Binding-site contacts:
Ligand atom O51 contacts residue LYS127 of chain 1.D at 3.2 Å (salt-bridge).
Ligand atom N3 contacts residue SM1 of chain 1.U at 2.9 Å (h-bond).
Ligand atom O10 contacts residue LYS136 of chain 1.D at 3.5 Å (salt-bridge).
Ligand atom O48 contacts residue SM1 of chain 1.U at 2.0 Å (h-bond).
Ligand atom O49 contacts residue LYS127 of chain 1.D at 3.0 Å (salt-bridge).
Ligand atom C25 contacts residue LYS127 of chain 1.D at 3.6 Å.
Ligand atom O47 contacts residue TRP81 of chain 1.D at 3.5 Å.
Ligand atom C38 contacts residue SER70 of chain 1.D at 3.5 Å.
Ligand atom N45 contacts residue SM1 of chain 1.U at 3.1 Å (h-bond).
Ligand atom O47 contacts residue SM1 of chain 1.U at 2.5 Å (h-bond).
Ligand atom O9 contacts residue TYR108 of chain 1.D at 2.5 Å (h-bond).
Ligand atom C33 contacts residue TRP81 of chain 1.D at 3.4 Å (hydrophobic).
Ligand atom O53 contacts residue TRP81 of chain 1.D at 3.5 Å (h-bond).
Ligand atom N35 contacts residue SM1 of chain 1.U at 3.1 Å (h-bond).
Ligand atom O49 contacts residue SM1 of chain 1.U at 2.5 Å (h-bond).
Ligand atom C4 contacts residue TYR108 of chain 1.D at 3.5 Å (hydrophobic).
Ligand atom N32 contacts residue TRP81 of chain 1.D at 3.4 Å.
Ligand atom C36 contacts residue TRP81 of chain 1.D at 3.6 Å (hydrophobic).
Ligand atom O10 contacts residue SM1 of chain 1.U at 2.2 Å (h-bond).
Ligand atom C37 contacts residue TRP81 of chain 1.D at 3.5 Å (hydrophobic).
Ligand atom O9 contacts residue SM1 of chain 1.U at 2.4 Å (h-bond).
Ligand atom N45 contacts residue TRP81 of chain 1.D at 3.3 Å.
Ligand atom C40 contacts residue TRP81 of chain 1.D at 3.2 Å (hydrophobic).
Ligand atom C26 contacts residue SM1 of chain 1.U at 3.2 Å.
Ligand atom O51 contacts residue TYR108 of chain 1.D at 3.5 Å.
Ligand atom C36 contacts residue LYS136 of chain 1.D at 3.4 Å.
Ligand atom C44 contacts residue LYS127 of chain 1.D at 3.3 Å.
Ligand atom O46 contacts residue SM1 of chain 1.U at 2.4 Å (h-bond).
Ligand atom O47 contacts residue LYS136 of chain 1.D at 3.1 Å (salt-bridge).
Ligand atom C42 contacts residue TRP81 of chain 1.D at 3.5 Å (hydrophobic).
Ligand atom C41 contacts residue TRP81 of chain 1.D at 3.2 Å (hydrophobic).
Ligand atom O50 contacts residue SM1 of chain 1.U at 2.3 Å (h-bond).
Ligand atom C43 contacts residue LYS127 of chain 1.D at 3.2 Å.
Ligand atom C4 contacts residue SM1 of chain 1.U at 3.0 Å.
Ligand atom C36 contacts residue SM1 of chain 1.U at 3.2 Å.
Ligand atom N27 contacts residue SM1 of chain 1.U at 3.1 Å (h-bond).
Ligand atom C44 contacts residue SM1 of chain 1.U at 3.0 Å.
Ligand atom O51 contacts residue SM1 of chain 1.U at 2.2 Å (h-bond).
Ligand atom C12 contacts residue ILE43 of chain 1.D at 3.4 Å (hydrophobic).
Ligand atom N3 contacts residue LYS136 of chain 1.D at 3.6 Å.

A protein and the small-molecule ligand that binds it are described below.
Small molecule (SMILES): O=C(NCCCN(CCCCN(CCCNC(=O)c1cccc(=O)n1O)C(=O)c1cccc(=O)n1O)C(=O)c1cccc(=O)n1O)c1cccc(=O)n1O

Sequence of chain 1.D:
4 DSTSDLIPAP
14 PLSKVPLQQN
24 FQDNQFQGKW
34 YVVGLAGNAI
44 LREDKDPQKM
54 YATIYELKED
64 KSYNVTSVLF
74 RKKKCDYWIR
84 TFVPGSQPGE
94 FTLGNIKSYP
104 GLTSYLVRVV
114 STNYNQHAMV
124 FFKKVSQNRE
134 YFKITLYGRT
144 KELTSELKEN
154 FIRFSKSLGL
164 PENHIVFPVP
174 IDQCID